Sequence of chain 2.A:
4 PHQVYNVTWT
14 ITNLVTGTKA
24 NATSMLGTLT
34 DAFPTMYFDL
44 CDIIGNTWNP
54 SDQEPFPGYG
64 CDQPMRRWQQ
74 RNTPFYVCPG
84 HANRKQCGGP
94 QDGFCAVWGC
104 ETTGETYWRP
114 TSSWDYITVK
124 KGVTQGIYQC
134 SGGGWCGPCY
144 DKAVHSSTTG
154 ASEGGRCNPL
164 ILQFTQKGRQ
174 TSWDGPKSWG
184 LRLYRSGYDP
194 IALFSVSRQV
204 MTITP

The small molecule below binds the protein below.
Small molecule (SMILES): CC(=O)N[C@H]1[C@H](O[C@H]2[C@H](O)[C@@H](NC(C)=O)CO[C@@H]2CO)O[C@H](CO)[C@@H](O)[C@@H]1O

Binding-site contacts:
Ligand atom C2 contacts residue THR11 of chain 2.A at 4.0 Å.
Ligand atom O7 contacts residue MET204 of chain 2.A at 3.8 Å.
Ligand atom O7 contacts residue THR207 of chain 2.A at 4.1 Å.
Ligand atom O5 contacts residue ASN9 of chain 2.A at 2.4 Å (h-bond).
Ligand atom O5 contacts residue SER27 of chain 2.A at 4.3 Å.
Ligand atom C4 contacts residue ASN9 of chain 2.A at 4.3 Å.
Ligand atom O7 contacts residue THR11 of chain 2.A at 3.6 Å (h-bond).
Ligand atom C2 contacts residue SER27 of chain 2.A at 4.0 Å.
Ligand atom N2 contacts residue THR11 of chain 2.A at 4.0 Å.
Ligand atom C5 contacts residue ASN9 of chain 2.A at 3.7 Å.
Ligand atom C3 contacts residue ASN9 of chain 2.A at 3.8 Å.
Ligand atom O6 contacts residue ASN9 of chain 2.A at 4.2 Å.
Ligand atom C7 contacts residue MET204 of chain 2.A at 4.0 Å (hydrophobic).
Ligand atom C7 contacts residue ASN9 of chain 2.A at 4.1 Å.
Ligand atom O6 contacts residue LEU29 of chain 2.A at 4.0 Å.
Ligand atom C1 contacts residue ASN9 of chain 2.A at 1.4 Å.
Ligand atom C7 contacts residue THR11 of chain 2.A at 4.2 Å.
Ligand atom C2 contacts residue ASN9 of chain 2.A at 2.4 Å.
Ligand atom N2 contacts residue MET204 of chain 2.A at 4.3 Å.
Ligand atom N2 contacts residue ASN9 of chain 2.A at 2.8 Å (h-bond).